This protein binds this small molecule.
Small molecule (SMILES): O=P(O)(O)OC[C@H]1O[C@H](O)[C@H](O)[C@@H](O)[C@@H]1O

Binding-site contacts:
Ligand atom O2P contacts residue CYS298 of chain 1.A at 3.7 Å.
Ligand atom P contacts residue NAP1 of chain 1.C at 3.7 Å.
Ligand atom C5 contacts residue TRP111 of chain 1.A at 4.2 Å (hydrophobic).
Ligand atom O2 contacts residue PHE122 of chain 1.A at 3.4 Å.
Ligand atom O6 contacts residue TRP79 of chain 1.A at 4.4 Å.
Ligand atom O1P contacts residue NAP1 of chain 1.C at 3.1 Å.
Ligand atom O3P contacts residue TYR48 of chain 1.A at 3.5 Å.
Ligand atom O4 contacts residue TRP79 of chain 1.A at 3.9 Å.
Ligand atom C6 contacts residue TRP111 of chain 1.A at 3.2 Å (hydrophobic).
Ligand atom O6 contacts residue NAP1 of chain 1.C at 3.8 Å.
Ligand atom C1 contacts residue TRP219 of chain 1.A at 3.7 Å (hydrophobic).
Ligand atom O4 contacts residue VAL47 of chain 1.A at 3.6 Å.
Ligand atom O3P contacts residue HIS110 of chain 1.A at 4.4 Å.
Ligand atom O1P contacts residue HIS110 of chain 1.A at 2.9 Å.
Ligand atom C5 contacts residue TRP79 of chain 1.A at 3.7 Å (hydrophobic).
Ligand atom O4 contacts residue PHE122 of chain 1.A at 3.2 Å.
Ligand atom O5 contacts residue TRP111 of chain 1.A at 4.3 Å.
Ligand atom C2 contacts residue PHE122 of chain 1.A at 4.3 Å (hydrophobic).
Ligand atom O3 contacts residue TRP20 of chain 1.A at 3.8 Å.
Ligand atom P contacts residue TRP20 of chain 1.A at 4.3 Å.
Ligand atom O6 contacts residue TRP111 of chain 1.A at 3.2 Å (h-bond).
Ligand atom C4 contacts residue TRP79 of chain 1.A at 4.4 Å (hydrophobic).
Ligand atom C5 contacts residue PHE122 of chain 1.A at 4.0 Å (hydrophobic).
Ligand atom O6 contacts residue HIS110 of chain 1.A at 3.3 Å.
Ligand atom O1 contacts residue TRP219 of chain 1.A at 3.1 Å.
Ligand atom O1 contacts residue TRP20 of chain 1.A at 3.4 Å.
Ligand atom O3 contacts residue TRP219 of chain 1.A at 4.3 Å.
Ligand atom O3P contacts residue TRP20 of chain 1.A at 3.6 Å.
Ligand atom P contacts residue HIS110 of chain 1.A at 3.7 Å.
Ligand atom O5 contacts residue PHE122 of chain 1.A at 4.4 Å.
Ligand atom O2P contacts residue TRP20 of chain 1.A at 3.7 Å.
Ligand atom C2 contacts residue TRP219 of chain 1.A at 3.9 Å (hydrophobic).
Ligand atom P contacts residue TYR48 of chain 1.A at 4.0 Å.
Ligand atom C6 contacts residue TRP79 of chain 1.A at 3.3 Å (hydrophobic).
Ligand atom C3 contacts residue PHE122 of chain 1.A at 4.2 Å (hydrophobic).
Ligand atom C6 contacts residue HIS110 of chain 1.A at 3.9 Å.
Ligand atom O2P contacts residue NAP1 of chain 1.C at 3.2 Å.
Ligand atom C4 contacts residue PHE122 of chain 1.A at 4.0 Å (hydrophobic).
Ligand atom O5 contacts residue LEU300 of chain 1.A at 4.4 Å.
Ligand atom O1P contacts residue TYR48 of chain 1.A at 2.9 Å (h-bond).

Sequence of chain 1.A:
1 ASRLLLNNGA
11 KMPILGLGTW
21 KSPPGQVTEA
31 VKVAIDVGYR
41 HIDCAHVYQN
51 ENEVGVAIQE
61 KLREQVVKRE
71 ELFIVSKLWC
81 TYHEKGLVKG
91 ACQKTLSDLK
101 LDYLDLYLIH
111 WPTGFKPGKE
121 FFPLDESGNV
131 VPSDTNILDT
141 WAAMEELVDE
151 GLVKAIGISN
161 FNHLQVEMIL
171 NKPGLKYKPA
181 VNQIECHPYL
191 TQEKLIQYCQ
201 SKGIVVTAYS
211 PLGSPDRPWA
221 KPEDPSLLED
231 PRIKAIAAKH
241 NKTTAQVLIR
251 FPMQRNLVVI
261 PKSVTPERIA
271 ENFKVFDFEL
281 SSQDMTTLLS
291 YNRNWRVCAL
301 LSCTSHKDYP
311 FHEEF